The small molecule below binds the protein below.
Small molecule (SMILES): CC(=O)N[C@H]1[C@H](O[C@H]2[C@H](O)[C@@H](NC(C)=O)CO[C@@H]2CO)O[C@H](CO)[C@@H](O)[C@@H]1O

Sequence of chain 1.C:
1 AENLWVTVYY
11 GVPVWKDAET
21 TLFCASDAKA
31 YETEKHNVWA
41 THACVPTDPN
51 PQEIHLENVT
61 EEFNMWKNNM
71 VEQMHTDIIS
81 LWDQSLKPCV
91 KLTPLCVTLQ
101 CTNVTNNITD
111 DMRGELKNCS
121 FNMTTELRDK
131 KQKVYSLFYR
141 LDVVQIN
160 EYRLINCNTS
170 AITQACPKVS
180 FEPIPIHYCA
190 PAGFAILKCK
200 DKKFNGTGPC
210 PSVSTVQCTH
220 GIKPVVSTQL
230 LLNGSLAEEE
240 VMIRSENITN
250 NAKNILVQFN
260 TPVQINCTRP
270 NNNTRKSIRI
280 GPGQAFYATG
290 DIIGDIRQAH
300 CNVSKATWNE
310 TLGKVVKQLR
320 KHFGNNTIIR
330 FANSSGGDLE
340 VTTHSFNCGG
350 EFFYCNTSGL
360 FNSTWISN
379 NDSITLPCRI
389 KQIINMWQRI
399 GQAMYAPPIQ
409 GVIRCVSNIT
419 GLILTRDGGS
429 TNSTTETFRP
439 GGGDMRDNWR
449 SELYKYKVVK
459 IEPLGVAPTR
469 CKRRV

Binding-site contacts:
Ligand atom N2 contacts residue ASN167 of chain 2.C at 2.9 Å (h-bond).
Ligand atom C8 contacts residue ARG278 of chain 1.C at 3.7 Å.
Ligand atom C5 contacts residue ASN167 of chain 2.C at 3.7 Å.
Ligand atom C8 contacts residue VAL144 of chain 2.C at 4.0 Å (hydrophobic).
Ligand atom C1 contacts residue ARG162 of chain 2.C at 3.9 Å.
Ligand atom O5 contacts residue ARG162 of chain 2.C at 3.1 Å (salt-bridge).
Ligand atom C4 contacts residue ASN167 of chain 2.C at 4.2 Å.
Ligand atom C1 contacts residue ASN167 of chain 2.C at 1.4 Å.
Ligand atom O6 contacts residue ARG162 of chain 2.C at 3.6 Å.
Ligand atom C6 contacts residue ARG162 of chain 2.C at 4.2 Å.
Ligand atom O6 contacts residue VAL144 of chain 2.C at 3.7 Å.
Ligand atom C6 contacts residue VAL144 of chain 2.C at 4.1 Å (hydrophobic).
Ligand atom C1 contacts residue THR168 of chain 2.C at 4.1 Å.
Ligand atom O7 contacts residue ASN167 of chain 2.C at 4.1 Å.
Ligand atom O5 contacts residue ASN167 of chain 2.C at 2.4 Å (h-bond).
Ligand atom C7 contacts residue ARG278 of chain 1.C at 4.2 Å.
Ligand atom C7 contacts residue ASN167 of chain 2.C at 3.4 Å.
Ligand atom O7 contacts residue ARG278 of chain 1.C at 4.1 Å.
Ligand atom C2 contacts residue ASN167 of chain 2.C at 2.5 Å.
Ligand atom C3 contacts residue ASN167 of chain 2.C at 3.8 Å.
Ligand atom C5 contacts residue ARG162 of chain 2.C at 4.3 Å.
Ligand atom C8 contacts residue ASN167 of chain 2.C at 3.5 Å.

Sequence of chain 2.C:
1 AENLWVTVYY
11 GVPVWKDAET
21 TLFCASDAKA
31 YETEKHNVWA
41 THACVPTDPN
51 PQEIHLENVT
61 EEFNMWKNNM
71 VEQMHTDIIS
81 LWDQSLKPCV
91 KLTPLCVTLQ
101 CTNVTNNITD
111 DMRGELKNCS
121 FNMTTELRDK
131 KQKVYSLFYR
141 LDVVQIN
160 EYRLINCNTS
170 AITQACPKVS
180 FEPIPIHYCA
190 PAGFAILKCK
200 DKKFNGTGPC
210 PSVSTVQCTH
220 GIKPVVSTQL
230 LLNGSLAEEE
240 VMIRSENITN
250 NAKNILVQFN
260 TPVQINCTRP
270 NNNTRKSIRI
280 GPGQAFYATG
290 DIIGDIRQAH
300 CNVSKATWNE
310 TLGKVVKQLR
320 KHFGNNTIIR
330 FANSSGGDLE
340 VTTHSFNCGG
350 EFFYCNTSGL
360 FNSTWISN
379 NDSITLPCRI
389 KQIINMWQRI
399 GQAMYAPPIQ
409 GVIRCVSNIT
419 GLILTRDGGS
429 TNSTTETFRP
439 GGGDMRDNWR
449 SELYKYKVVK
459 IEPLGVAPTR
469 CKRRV